Binding-site contacts:
Ligand atom O6 contacts residue R4G1 of chain 2.F at 3.1 Å.
Ligand atom O5 contacts residue LYS15 of chain 1.B at 3.0 Å (salt-bridge).
Ligand atom C3 contacts residue R4G1 of chain 2.F at 2.6 Å.
Ligand atom CAL contacts residue R4G1 of chain 2.F at 0.5 Å.
Ligand atom CAN contacts residue R4G1 of chain 2.F at 0.5 Å.
Ligand atom OAO contacts residue R4G1 of chain 2.F at 0.6 Å (h-bond).
Ligand atom CAH contacts residue R4G1 of chain 2.F at 0.7 Å.
Ligand atom CAM contacts residue R4G1 of chain 2.F at 0.5 Å.
Ligand atom CAK contacts residue R4G1 of chain 2.F at 0.5 Å.
Ligand atom C2 contacts residue GLU54 of chain 2.B at 3.5 Å.
Ligand atom CAD contacts residue R4G1 of chain 2.F at 1.6 Å.
Ligand atom C2 contacts residue R4G1 of chain 2.F at 1.3 Å.
Ligand atom OAP contacts residue R4G1 of chain 2.F at 0.6 Å (h-bond).
Ligand atom C1 contacts residue R4G1 of chain 2.F at 1.2 Å.
Ligand atom OAO contacts residue THR119 of chain 1.B at 3.0 Å (h-bond).
Ligand atom CAA contacts residue R4G1 of chain 2.F at 0.9 Å.
Ligand atom CAE contacts residue R4G1 of chain 2.F at 1.5 Å.
Ligand atom CAG contacts residue R4G1 of chain 2.F at 1.1 Å.
Ligand atom O2 contacts residue R4G1 of chain 2.F at 1.6 Å.
Ligand atom O1 contacts residue R4G1 of chain 2.F at 1.3 Å.
Ligand atom OAP contacts residue THR119 of chain 2.B at 2.8 Å (h-bond).
Ligand atom CAF contacts residue R4G1 of chain 2.F at 0.9 Å.
Ligand atom CAL contacts residue SER117 of chain 2.B at 3.4 Å.
Ligand atom O5 contacts residue R4G1 of chain 2.F at 1.8 Å (h-bond).
Ligand atom CAI contacts residue R4G1 of chain 2.F at 0.6 Å.
Ligand atom C6 contacts residue LYS15 of chain 1.B at 3.0 Å.
Ligand atom O2 contacts residue GLU54 of chain 2.B at 2.6 Å (salt-bridge).
Ligand atom CAB contacts residue R4G1 of chain 2.F at 0.8 Å.
Ligand atom OBC contacts residue LYS15 of chain 1.B at 3.1 Å (salt-bridge).
Ligand atom O2 contacts residue LYS15 of chain 2.B at 3.1 Å (salt-bridge).
Ligand atom OAP contacts residue SER117 of chain 2.B at 3.2 Å (h-bond).
Ligand atom CAK contacts residue THR119 of chain 2.B at 3.4 Å.
Ligand atom OAO contacts residue SER117 of chain 1.B at 3.0 Å (h-bond).
Ligand atom C5 contacts residue LYS15 of chain 1.B at 3.1 Å.
Ligand atom C4 contacts residue R4G1 of chain 2.F at 2.9 Å.
Ligand atom CAC contacts residue R4G1 of chain 2.F at 0.8 Å.
Ligand atom CAG contacts residue LEU17 of chain 2.B at 3.5 Å (hydrophobic).
Ligand atom C5 contacts residue R4G1 of chain 2.F at 2.6 Å.
Ligand atom O3 contacts residue GLU54 of chain 2.B at 2.9 Å (salt-bridge).
Ligand atom CAJ contacts residue R4G1 of chain 2.F at 0.5 Å.

Sequence of chain 1.B:
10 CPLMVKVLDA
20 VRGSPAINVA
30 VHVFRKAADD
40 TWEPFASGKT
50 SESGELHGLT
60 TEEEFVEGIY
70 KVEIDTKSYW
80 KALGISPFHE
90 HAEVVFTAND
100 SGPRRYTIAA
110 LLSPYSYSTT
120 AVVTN

The protein below binds the small molecule below.
Small molecule (SMILES): O=C(O)[C@H]1O[C@@H](Oc2ccc(/C=C/c3cc(O)cc(O)c3)cc2)[C@H](O)[C@@H](O)[C@@H]1O

Sequence of chain 2.B:
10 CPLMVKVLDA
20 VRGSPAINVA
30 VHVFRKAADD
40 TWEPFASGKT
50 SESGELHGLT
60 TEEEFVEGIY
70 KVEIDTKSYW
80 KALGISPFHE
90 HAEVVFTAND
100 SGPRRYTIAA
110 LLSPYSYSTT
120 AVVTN